A small-molecule ligand and the protein it binds are described below.
Small molecule (SMILES): CC(=O)N[C@@H]1[C@@H](O)[C@H](O)[C@@H](CO)O[C@H]1O

Sequence of chain 4.A:
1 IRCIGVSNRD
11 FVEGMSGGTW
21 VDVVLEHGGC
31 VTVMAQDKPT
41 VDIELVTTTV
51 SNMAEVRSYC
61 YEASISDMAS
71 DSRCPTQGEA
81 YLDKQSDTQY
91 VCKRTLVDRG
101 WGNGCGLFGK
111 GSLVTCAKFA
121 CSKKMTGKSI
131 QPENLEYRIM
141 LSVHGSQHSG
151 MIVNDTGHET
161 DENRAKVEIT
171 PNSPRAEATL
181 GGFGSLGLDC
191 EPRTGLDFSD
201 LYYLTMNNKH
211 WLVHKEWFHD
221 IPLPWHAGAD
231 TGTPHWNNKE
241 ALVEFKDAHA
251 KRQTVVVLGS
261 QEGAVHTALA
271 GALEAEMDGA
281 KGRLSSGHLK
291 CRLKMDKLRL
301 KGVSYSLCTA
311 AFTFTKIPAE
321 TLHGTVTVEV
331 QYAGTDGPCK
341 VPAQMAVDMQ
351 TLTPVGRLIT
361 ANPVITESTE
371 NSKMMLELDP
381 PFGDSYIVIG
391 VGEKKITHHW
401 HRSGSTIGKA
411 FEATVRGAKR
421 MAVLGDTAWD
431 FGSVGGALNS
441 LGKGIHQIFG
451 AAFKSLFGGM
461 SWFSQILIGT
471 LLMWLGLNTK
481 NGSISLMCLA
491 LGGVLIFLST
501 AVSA

Binding-site contacts:
Ligand atom C8 contacts residue ASN154 of chain 4.A at 2.8 Å.
Ligand atom C1 contacts residue THR156 of chain 4.A at 3.2 Å.
Ligand atom C3 contacts residue THR156 of chain 4.A at 4.5 Å.
Ligand atom O5 contacts residue THR156 of chain 4.A at 3.9 Å.
Ligand atom C4 contacts residue ASN154 of chain 4.A at 4.3 Å.
Ligand atom C2 contacts residue THR156 of chain 4.A at 4.2 Å.
Ligand atom N2 contacts residue ASN154 of chain 4.A at 2.9 Å (h-bond).
Ligand atom O5 contacts residue MET151 of chain 4.A at 3.9 Å.
Ligand atom O5 contacts residue ASN154 of chain 4.A at 2.3 Å (h-bond).
Ligand atom C1 contacts residue ASN154 of chain 4.A at 1.4 Å.
Ligand atom C5 contacts residue ASN154 of chain 4.A at 3.7 Å.
Ligand atom C5 contacts residue THR156 of chain 4.A at 4.1 Å.
Ligand atom O7 contacts residue ASN154 of chain 4.A at 4.3 Å.
Ligand atom C6 contacts residue MET151 of chain 4.A at 4.0 Å (hydrophobic).
Ligand atom C3 contacts residue ASN154 of chain 4.A at 3.8 Å.
Ligand atom N2 contacts residue THR156 of chain 4.A at 4.3 Å.
Ligand atom C2 contacts residue ASN154 of chain 4.A at 2.5 Å.
Ligand atom C7 contacts residue ASN154 of chain 4.A at 3.3 Å.
Ligand atom O6 contacts residue MET151 of chain 4.A at 4.0 Å.